Sequence of chain 1.A:
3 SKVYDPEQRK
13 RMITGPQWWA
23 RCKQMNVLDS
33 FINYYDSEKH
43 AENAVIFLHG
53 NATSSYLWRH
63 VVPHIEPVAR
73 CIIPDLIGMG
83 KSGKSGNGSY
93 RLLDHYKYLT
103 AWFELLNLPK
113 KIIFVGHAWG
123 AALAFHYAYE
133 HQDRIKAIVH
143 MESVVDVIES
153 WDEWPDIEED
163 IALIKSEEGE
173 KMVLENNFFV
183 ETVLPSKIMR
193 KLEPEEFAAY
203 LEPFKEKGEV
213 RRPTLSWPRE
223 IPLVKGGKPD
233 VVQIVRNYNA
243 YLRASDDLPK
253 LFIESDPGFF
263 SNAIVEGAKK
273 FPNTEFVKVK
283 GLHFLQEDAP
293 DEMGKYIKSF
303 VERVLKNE

A protein and the small-molecule ligand that binds it are described below.
Small molecule (SMILES): Nc1ncc(-c2ccc(O)cc2)nc1Cc1ccccc1

Binding-site contacts:
Ligand atom C13 contacts residue PHE262 of chain 1.A at 4.0 Å (hydrophobic).
Ligand atom C16 contacts residue PHE262 of chain 1.A at 4.1 Å (hydrophobic).
Ligand atom C11 contacts residue ILE223 of chain 1.A at 3.8 Å (hydrophobic).
Ligand atom C15 contacts residue TRP153 of chain 1.A at 4.1 Å (hydrophobic).
Ligand atom C9 contacts residue PHE181 of chain 1.A at 4.0 Å (hydrophobic).
Ligand atom C15 contacts residue ILE223 of chain 1.A at 3.5 Å (hydrophobic).
Ligand atom C13 contacts residue ILE223 of chain 1.A at 3.8 Å (hydrophobic).
Ligand atom C1 contacts residue VAL185 of chain 1.A at 4.1 Å (hydrophobic).
Ligand atom C16 contacts residue ILE223 of chain 1.A at 3.6 Å (hydrophobic).
Ligand atom C12 contacts residue TRP121 of chain 1.A at 3.9 Å (hydrophobic).
Ligand atom C2 contacts residue PHE181 of chain 1.A at 3.7 Å (hydrophobic).
Ligand atom C1 contacts residue TRP156 of chain 1.A at 3.7 Å (hydrophobic).
Ligand atom C3 contacts residue TRP156 of chain 1.A at 3.8 Å (hydrophobic).
Ligand atom C10 contacts residue PRO220 of chain 1.A at 3.6 Å (hydrophobic).
Ligand atom C14 contacts residue ILE223 of chain 1.A at 3.7 Å (hydrophobic).
Ligand atom C10 contacts residue ILE163 of chain 1.A at 4.0 Å (hydrophobic).
Ligand atom C12 contacts residue ILE223 of chain 1.A at 4.0 Å (hydrophobic).
Ligand atom O contacts residue ASP162 of chain 1.A at 4.0 Å.
Ligand atom C8 contacts residue ILE166 of chain 1.A at 3.7 Å (hydrophobic).
Ligand atom N1 contacts residue PHE181 of chain 1.A at 4.0 Å.
Ligand atom C6 contacts residue ASP162 of chain 1.A at 3.9 Å.
Ligand atom N1 contacts residue PHE261 of chain 1.A at 3.7 Å.
Ligand atom C2 contacts residue TRP156 of chain 1.A at 3.5 Å (hydrophobic).
Ligand atom C contacts residue PHE181 of chain 1.A at 4.0 Å (hydrophobic).
Ligand atom N contacts residue PHE262 of chain 1.A at 3.9 Å.
Ligand atom C16 contacts residue TRP156 of chain 1.A at 3.8 Å (hydrophobic).
Ligand atom C14 contacts residue ILE150 of chain 1.A at 3.8 Å (hydrophobic).
Ligand atom C4 contacts residue PHE180 of chain 1.A at 4.1 Å (hydrophobic).
Ligand atom C6 contacts residue PHE180 of chain 1.A at 4.0 Å (hydrophobic).
Ligand atom C7 contacts residue ASP162 of chain 1.A at 3.6 Å.
Ligand atom C1 contacts residue PHE181 of chain 1.A at 3.8 Å (hydrophobic).
Ligand atom C14 contacts residue PHE262 of chain 1.A at 3.5 Å (hydrophobic).
Ligand atom N1 contacts residue VAL185 of chain 1.A at 4.0 Å.
Ligand atom C15 contacts residue PHE262 of chain 1.A at 3.6 Å (hydrophobic).
Ligand atom C7 contacts residue ILE166 of chain 1.A at 3.4 Å (hydrophobic).
Ligand atom C9 contacts residue TRP156 of chain 1.A at 4.0 Å (hydrophobic).
Ligand atom C4 contacts residue TRP156 of chain 1.A at 3.9 Å (hydrophobic).
Ligand atom C5 contacts residue PHE180 of chain 1.A at 3.8 Å (hydrophobic).
Ligand atom N2 contacts residue PHE181 of chain 1.A at 3.8 Å.
Ligand atom N2 contacts residue TRP156 of chain 1.A at 3.7 Å.